Sequence of chain 1.A:
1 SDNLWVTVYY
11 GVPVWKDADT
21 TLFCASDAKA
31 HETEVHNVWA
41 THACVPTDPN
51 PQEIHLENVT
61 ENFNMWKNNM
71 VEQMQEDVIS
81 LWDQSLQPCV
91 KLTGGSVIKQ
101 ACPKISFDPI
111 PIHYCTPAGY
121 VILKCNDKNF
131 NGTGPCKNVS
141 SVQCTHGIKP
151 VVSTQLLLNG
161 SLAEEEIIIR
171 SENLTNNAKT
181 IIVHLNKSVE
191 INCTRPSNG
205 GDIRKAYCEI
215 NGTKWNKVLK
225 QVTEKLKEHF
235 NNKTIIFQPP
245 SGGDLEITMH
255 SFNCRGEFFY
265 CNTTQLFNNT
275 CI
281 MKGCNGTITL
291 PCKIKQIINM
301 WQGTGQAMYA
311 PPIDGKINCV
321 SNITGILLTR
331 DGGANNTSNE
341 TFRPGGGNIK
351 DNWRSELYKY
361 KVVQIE

A protein and the small-molecule ligand that binds it are described below.
Small molecule (SMILES): CC(=O)N[C@@H]1[C@@H](O)[C@H](O)[C@@H](CO)O[C@H]1O

Binding-site contacts:
Ligand atom C8 contacts residue LYS187 of chain 1.A at 4.1 Å.
Ligand atom O6 contacts residue LYS229 of chain 1.A at 3.1 Å.
Ligand atom C5 contacts residue GLU166 of chain 1.A at 4.5 Å.
Ligand atom C6 contacts residue ILE167 of chain 1.A at 3.9 Å (hydrophobic).
Ligand atom C2 contacts residue ASN186 of chain 1.A at 2.5 Å.
Ligand atom C5 contacts residue ILE167 of chain 1.A at 4.3 Å (hydrophobic).
Ligand atom C1 contacts residue ASN186 of chain 1.A at 1.4 Å.
Ligand atom C6 contacts residue LYS229 of chain 1.A at 4.1 Å.
Ligand atom C6 contacts residue GLU166 of chain 1.A at 3.4 Å.
Ligand atom C3 contacts residue ASN186 of chain 1.A at 3.8 Å.
Ligand atom C1 contacts residue GLU165 of chain 1.A at 4.0 Å.
Ligand atom N2 contacts residue GLN225 of chain 1.A at 4.3 Å.
Ligand atom N2 contacts residue ASN186 of chain 1.A at 3.1 Å (h-bond).
Ligand atom O6 contacts residue GLU166 of chain 1.A at 4.2 Å.
Ligand atom O5 contacts residue ILE167 of chain 1.A at 3.5 Å (h-bond).
Ligand atom O5 contacts residue GLU165 of chain 1.A at 4.2 Å.
Ligand atom O6 contacts residue ILE167 of chain 1.A at 3.7 Å.
Ligand atom C1 contacts residue GLU166 of chain 1.A at 4.4 Å.
Ligand atom C2 contacts residue GLN225 of chain 1.A at 4.3 Å.
Ligand atom C5 contacts residue ASN186 of chain 1.A at 3.6 Å.
Ligand atom O5 contacts residue GLU166 of chain 1.A at 3.6 Å.
Ligand atom O6 contacts residue GLN225 of chain 1.A at 4.4 Å.
Ligand atom C8 contacts residue ASN186 of chain 1.A at 4.5 Å.
Ligand atom O7 contacts residue ASN186 of chain 1.A at 2.8 Å (h-bond).
Ligand atom C2 contacts residue GLU165 of chain 1.A at 4.2 Å.
Ligand atom C4 contacts residue ASN186 of chain 1.A at 4.2 Å.
Ligand atom C1 contacts residue ILE167 of chain 1.A at 4.3 Å (hydrophobic).
Ligand atom C3 contacts residue GLN225 of chain 1.A at 4.0 Å.
Ligand atom O7 contacts residue GLU165 of chain 1.A at 3.6 Å.
Ligand atom C7 contacts residue ASN186 of chain 1.A at 3.2 Å.
Ligand atom O5 contacts residue ASN186 of chain 1.A at 2.2 Å (h-bond).
Ligand atom O5 contacts residue GLN225 of chain 1.A at 4.1 Å.
Ligand atom C5 contacts residue GLN225 of chain 1.A at 4.1 Å.
Ligand atom C1 contacts residue GLN225 of chain 1.A at 3.8 Å.